Binding-site contacts:
Ligand atom C9 contacts residue LEU215 of chain 1.A at 3.8 Å (hydrophobic).
Ligand atom O1 contacts residue PHE164 of chain 1.A at 3.7 Å.
Ligand atom C8 contacts residue PHE164 of chain 1.A at 4.0 Å (hydrophobic).
Ligand atom N1 contacts residue GLU165 of chain 1.A at 3.5 Å (salt-bridge).
Ligand atom C6 contacts residue ALA68 of chain 1.A at 3.9 Å (hydrophobic).
Ligand atom C9 contacts residue ALA68 of chain 1.A at 3.9 Å (hydrophobic).
Ligand atom C5 contacts residue LEU215 of chain 1.A at 3.5 Å (hydrophobic).
Ligand atom C11 contacts residue VAL57 of chain 1.A at 3.9 Å (hydrophobic).
Ligand atom N1 contacts residue GLY167 of chain 1.A at 2.7 Å (h-bond).
Ligand atom N1 contacts residue ALA68 of chain 1.A at 3.8 Å.
Ligand atom C7 contacts residue PHE164 of chain 1.A at 4.0 Å (hydrophobic).
Ligand atom O contacts residue PHE164 of chain 1.A at 3.9 Å.
Ligand atom N2 contacts residue VAL57 of chain 1.A at 3.7 Å.
Ligand atom O contacts residue VAL57 of chain 1.A at 4.0 Å.
Ligand atom C7 contacts residue GLY167 of chain 1.A at 3.5 Å.
Ligand atom N1 contacts residue PHE166 of chain 1.A at 3.5 Å.
Ligand atom C6 contacts residue LEU215 of chain 1.A at 3.4 Å (hydrophobic).
Ligand atom S contacts residue PHE54 of chain 1.A at 3.9 Å.
Ligand atom C8 contacts residue ALA68 of chain 1.A at 3.7 Å (hydrophobic).
Ligand atom C contacts residue PHE54 of chain 1.A at 3.5 Å (hydrophobic).
Ligand atom N contacts residue GLY50 of chain 1.A at 3.9 Å.
Ligand atom C7 contacts residue ILE116 of chain 1.A at 3.8 Å (hydrophobic).
Ligand atom C11 contacts residue ILE245 of chain 1.A at 3.7 Å (hydrophobic).
Ligand atom C5 contacts residue ILE49 of chain 1.A at 4.0 Å (hydrophobic).
Ligand atom C7 contacts residue GLU165 of chain 1.A at 3.1 Å.
Ligand atom C6 contacts residue GLY167 of chain 1.A at 3.6 Å.
Ligand atom C4 contacts residue ILE49 of chain 1.A at 3.5 Å (hydrophobic).
Ligand atom C5 contacts residue ALA68 of chain 1.A at 4.0 Å (hydrophobic).
Ligand atom C1 contacts residue VAL57 of chain 1.A at 3.8 Å (hydrophobic).
Ligand atom C7 contacts residue ALA68 of chain 1.A at 3.7 Å (hydrophobic).
Ligand atom C10 contacts residue ILE245 of chain 1.A at 3.9 Å (hydrophobic).
Ligand atom C6 contacts residue PHE166 of chain 1.A at 3.8 Å (hydrophobic).
Ligand atom O contacts residue LYS70 of chain 1.A at 3.7 Å.
Ligand atom O1 contacts residue ILE245 of chain 1.A at 3.5 Å.
Ligand atom C6 contacts residue GLY168 of chain 1.A at 3.8 Å.
Ligand atom C contacts residue LYS70 of chain 1.A at 3.9 Å.
Ligand atom C8 contacts residue LEU215 of chain 1.A at 3.9 Å (hydrophobic).
Ligand atom C7 contacts residue LEU215 of chain 1.A at 3.7 Å (hydrophobic).
Ligand atom N1 contacts residue LEU215 of chain 1.A at 3.5 Å.
Ligand atom N2 contacts residue ILE245 of chain 1.A at 3.6 Å.

Sequence of chain 1.A:
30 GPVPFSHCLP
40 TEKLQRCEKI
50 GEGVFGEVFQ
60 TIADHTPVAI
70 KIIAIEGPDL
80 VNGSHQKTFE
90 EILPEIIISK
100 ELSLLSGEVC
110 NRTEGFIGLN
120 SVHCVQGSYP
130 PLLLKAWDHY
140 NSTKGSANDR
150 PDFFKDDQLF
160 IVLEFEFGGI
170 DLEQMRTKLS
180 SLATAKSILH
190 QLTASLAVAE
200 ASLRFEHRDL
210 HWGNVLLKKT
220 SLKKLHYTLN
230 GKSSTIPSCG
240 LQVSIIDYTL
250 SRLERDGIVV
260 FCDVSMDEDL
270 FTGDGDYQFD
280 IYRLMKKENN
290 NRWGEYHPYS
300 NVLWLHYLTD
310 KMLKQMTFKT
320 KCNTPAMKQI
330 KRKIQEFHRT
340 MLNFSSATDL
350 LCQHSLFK

A protein and the small-molecule ligand that binds it are described below.
Small molecule (SMILES): CSc1ncc2cc3cnccc3c([N+](=O)[O-])c2n1